This protein binds this small molecule.
Small molecule (SMILES): CC(=O)N[C@@H]1[C@@H](O)[C@H](O)[C@@H](CO)O[C@H]1O

Sequence of chain 1.A:
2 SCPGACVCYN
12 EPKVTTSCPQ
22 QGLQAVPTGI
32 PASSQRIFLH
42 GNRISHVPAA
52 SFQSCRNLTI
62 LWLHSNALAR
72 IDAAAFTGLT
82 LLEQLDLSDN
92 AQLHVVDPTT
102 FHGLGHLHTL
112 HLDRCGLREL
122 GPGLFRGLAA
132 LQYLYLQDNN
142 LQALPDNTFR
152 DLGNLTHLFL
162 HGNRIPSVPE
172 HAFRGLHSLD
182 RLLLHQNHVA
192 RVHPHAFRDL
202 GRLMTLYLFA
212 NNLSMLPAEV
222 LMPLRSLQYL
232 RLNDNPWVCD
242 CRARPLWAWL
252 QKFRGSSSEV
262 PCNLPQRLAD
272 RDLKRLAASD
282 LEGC

Binding-site contacts:
Ligand atom N2 contacts residue ASN58 of chain 1.A at 2.9 Å (h-bond).
Ligand atom C1 contacts residue ASN58 of chain 1.A at 1.4 Å.
Ligand atom C4 contacts residue ASN58 of chain 1.A at 4.2 Å.
Ligand atom C8 contacts residue ARG57 of chain 1.A at 4.3 Å.
Ligand atom O7 contacts residue ALA33 of chain 1.A at 3.9 Å.
Ligand atom C2 contacts residue ASN58 of chain 1.A at 2.4 Å.
Ligand atom O7 contacts residue SER34 of chain 1.A at 3.3 Å.
Ligand atom C8 contacts residue SER55 of chain 1.A at 3.5 Å.
Ligand atom C3 contacts residue ASN58 of chain 1.A at 3.8 Å.
Ligand atom C8 contacts residue ALA33 of chain 1.A at 3.5 Å (hydrophobic).
Ligand atom C7 contacts residue SER34 of chain 1.A at 4.2 Å.
Ligand atom O5 contacts residue ASN58 of chain 1.A at 2.3 Å (h-bond).
Ligand atom C7 contacts residue ASN58 of chain 1.A at 3.6 Å.
Ligand atom O7 contacts residue ASN58 of chain 1.A at 3.9 Å.
Ligand atom C7 contacts residue ALA33 of chain 1.A at 4.0 Å (hydrophobic).
Ligand atom C5 contacts residue ASN58 of chain 1.A at 3.6 Å.